Binding-site contacts:
Ligand atom C18 contacts residue VAL34 of chain 1.A at 4.1 Å (hydrophobic).
Ligand atom C01 contacts residue VAL29 of chain 1.A at 3.6 Å (hydrophobic).
Ligand atom O08 contacts residue VAL86 of chain 1.A at 4.3 Å.
Ligand atom C07 contacts residue TYR37 of chain 1.A at 3.9 Å (hydrophobic).
Ligand atom C05 contacts residue ASN80 of chain 1.A at 3.9 Å.
Ligand atom C07 contacts residue ASN80 of chain 1.A at 3.4 Å.
Ligand atom C01 contacts residue VAL86 of chain 1.A at 4.4 Å (hydrophobic).
Ligand atom C01 contacts residue PHE25 of chain 1.A at 3.7 Å (hydrophobic).
Ligand atom O08 contacts residue VAL29 of chain 1.A at 4.3 Å.
Ligand atom O10 contacts residue VAL86 of chain 1.A at 4.5 Å.
Ligand atom N02 contacts residue VAL29 of chain 1.A at 3.5 Å.
Ligand atom C03 contacts residue PRO24 of chain 1.A at 3.3 Å (hydrophobic).
Ligand atom C04 contacts residue VAL86 of chain 1.A at 3.6 Å (hydrophobic).
Ligand atom C06 contacts residue TYR37 of chain 1.A at 4.4 Å (hydrophobic).
Ligand atom O08 contacts residue ASN80 of chain 1.A at 2.9 Å (h-bond).
Ligand atom C03 contacts residue VAL86 of chain 1.A at 3.9 Å (hydrophobic).
Ligand atom O08 contacts residue PHE79 of chain 1.A at 4.0 Å.
Ligand atom C06 contacts residue PHE79 of chain 1.A at 3.8 Å (hydrophobic).
Ligand atom O10 contacts residue PRO24 of chain 1.A at 4.2 Å.
Ligand atom C07 contacts residue VAL29 of chain 1.A at 3.9 Å (hydrophobic).
Ligand atom C05 contacts residue VAL86 of chain 1.A at 3.7 Å (hydrophobic).
Ligand atom C06 contacts residue ASN80 of chain 1.A at 3.1 Å.
Ligand atom N02 contacts residue PRO24 of chain 1.A at 3.8 Å.
Ligand atom N02 contacts residue VAL86 of chain 1.A at 3.8 Å.
Ligand atom C06 contacts residue VAL86 of chain 1.A at 4.0 Å (hydrophobic).
Ligand atom C07 contacts residue PHE79 of chain 1.A at 4.4 Å (hydrophobic).
Ligand atom C03 contacts residue VAL29 of chain 1.A at 3.8 Å (hydrophobic).
Ligand atom N11 contacts residue VAL86 of chain 1.A at 3.9 Å.
Ligand atom C18 contacts residue LEU33 of chain 1.A at 4.2 Å (hydrophobic).
Ligand atom O08 contacts residue TYR37 of chain 1.A at 3.3 Å.
Ligand atom C19 contacts residue VAL34 of chain 1.A at 4.5 Å (hydrophobic).
Ligand atom C09 contacts residue VAL86 of chain 1.A at 3.8 Å (hydrophobic).
Ligand atom N02 contacts residue ASN80 of chain 1.A at 4.5 Å.
Ligand atom C07 contacts residue VAL86 of chain 1.A at 3.8 Å (hydrophobic).
Ligand atom O10 contacts residue TRP23 of chain 1.A at 4.5 Å.
Ligand atom C01 contacts residue PRO24 of chain 1.A at 3.4 Å (hydrophobic).

This protein binds this small molecule.
Small molecule (SMILES): Cn1cc(C(=O)NCC2(N)CCCCC2)ccc1=O

Sequence of chain 1.A:
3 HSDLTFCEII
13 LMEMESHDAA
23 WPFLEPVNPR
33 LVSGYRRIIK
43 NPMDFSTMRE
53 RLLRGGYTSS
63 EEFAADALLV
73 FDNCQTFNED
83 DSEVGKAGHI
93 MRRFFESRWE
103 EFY